Sequence of chain 2.D:
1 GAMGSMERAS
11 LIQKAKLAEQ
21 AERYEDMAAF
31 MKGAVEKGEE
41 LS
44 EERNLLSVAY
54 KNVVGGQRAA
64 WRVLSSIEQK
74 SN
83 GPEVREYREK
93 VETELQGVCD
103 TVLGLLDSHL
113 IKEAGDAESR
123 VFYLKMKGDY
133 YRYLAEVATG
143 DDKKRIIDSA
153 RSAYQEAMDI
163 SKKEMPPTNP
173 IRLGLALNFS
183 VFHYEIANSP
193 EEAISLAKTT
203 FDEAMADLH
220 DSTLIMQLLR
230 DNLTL

Binding-site contacts:
Ligand atom CB contacts residue VAL183 of chain 2.D at 4.2 Å (hydrophobic).
Ligand atom P contacts residue ARG134 of chain 2.D at 3.4 Å.
Ligand atom CE3 contacts residue LYS127 of chain 2.D at 4.1 Å.
Ligand atom O contacts residue LYS127 of chain 2.D at 3.2 Å.
Ligand atom P contacts residue TYR135 of chain 2.D at 3.9 Å.
Ligand atom CA contacts residue LEU179 of chain 2.D at 4.2 Å (hydrophobic).
Ligand atom CB contacts residue LEU227 of chain 2.D at 4.2 Å (hydrophobic).
Ligand atom CA contacts residue ASN180 of chain 2.D at 3.3 Å.
Ligand atom O3P contacts residue TYR135 of chain 2.D at 2.7 Å (h-bond).
Ligand atom O3P contacts residue ARG134 of chain 2.D at 2.6 Å (salt-bridge).
Ligand atom CG2 contacts residue ASN180 of chain 2.D at 3.4 Å.
Ligand atom O contacts residue LEU179 of chain 2.D at 3.5 Å.
Ligand atom O contacts residue ASN180 of chain 2.D at 3.1 Å (h-bond).
Ligand atom O2P contacts residue ARG134 of chain 2.D at 2.7 Å (salt-bridge).
Ligand atom CG contacts residue SER50 of chain 2.D at 3.9 Å.
Ligand atom CB contacts residue LEU179 of chain 2.D at 4.0 Å (hydrophobic).
Ligand atom OG contacts residue VAL183 of chain 2.D at 4.2 Å.
Ligand atom CB contacts residue ARG134 of chain 2.D at 3.5 Å.
Ligand atom O2P contacts residue TYR135 of chain 2.D at 3.9 Å.
Ligand atom OG1 contacts residue ARG134 of chain 2.D at 4.0 Å.
Ligand atom CZ3 contacts residue PRO172 of chain 2.D at 4.1 Å (hydrophobic).
Ligand atom CB contacts residue ASN55 of chain 2.D at 3.6 Å.
Ligand atom O3P contacts residue ARG61 of chain 2.D at 4.1 Å.
Ligand atom CE3 contacts residue PRO172 of chain 2.D at 4.1 Å (hydrophobic).
Ligand atom N contacts residue ASN180 of chain 2.D at 2.9 Å (h-bond).
Ligand atom O1P contacts residue ARG61 of chain 2.D at 3.2 Å (salt-bridge).
Ligand atom CG2 contacts residue ARG134 of chain 2.D at 3.2 Å.
Ligand atom O3P contacts residue ASN180 of chain 2.D at 4.1 Å.
Ligand atom N contacts residue LEU179 of chain 2.D at 3.9 Å.
Ligand atom C contacts residue ASN180 of chain 2.D at 4.0 Å.
Ligand atom CA contacts residue ASN180 of chain 2.D at 4.0 Å.
Ligand atom O2P contacts residue ARG61 of chain 2.D at 3.0 Å (salt-bridge).
Ligand atom CB contacts residue GLU187 of chain 2.D at 3.7 Å.
Ligand atom O contacts residue ASP131 of chain 2.D at 4.1 Å.
Ligand atom CB contacts residue ASN180 of chain 2.D at 3.3 Å.
Ligand atom OG contacts residue GLU187 of chain 2.D at 2.5 Å (salt-bridge).
Ligand atom C contacts residue ASN180 of chain 2.D at 3.6 Å.
Ligand atom P contacts residue ARG61 of chain 2.D at 3.7 Å.
Ligand atom CG2 contacts residue VAL183 of chain 2.D at 3.8 Å (hydrophobic).
Ligand atom O contacts residue LEU227 of chain 2.D at 3.7 Å.

This small molecule binds to this protein.
Small molecule (SMILES): CC(C)C[C@H](NC(=O)[C@@H]1CCCN1C(=O)[C@H](CC1=c2ccccc2=NC1)NC(=O)[C@@H](NC(=O)[C@H](CS)NC(=O)[C@@H](N)CO)[C@@H](C)OP(=O)(O)O)C(=O)N1CCC[C@H]1C=O